Binding-site contacts:
Ligand atom N2 contacts residue GLN117 of chain 1.A at 3.7 Å.
Ligand atom C2 contacts residue ASN94 of chain 1.A at 2.5 Å.
Ligand atom C8 contacts residue ASN94 of chain 1.A at 4.3 Å.
Ligand atom C5 contacts residue ASN94 of chain 1.A at 3.7 Å.
Ligand atom C8 contacts residue GLN117 of chain 1.A at 4.0 Å.
Ligand atom C8 contacts residue TRP92 of chain 1.A at 3.2 Å (hydrophobic).
Ligand atom C3 contacts residue ASN94 of chain 1.A at 3.8 Å.
Ligand atom O7 contacts residue LEU145 of chain 1.A at 3.4 Å.
Ligand atom N2 contacts residue ASN94 of chain 1.A at 2.9 Å (h-bond).
Ligand atom C8 contacts residue LEU145 of chain 1.A at 3.7 Å (hydrophobic).
Ligand atom C4 contacts residue ASN94 of chain 1.A at 4.2 Å.
Ligand atom C1 contacts residue ASN94 of chain 1.A at 1.4 Å.
Ligand atom C7 contacts residue LEU145 of chain 1.A at 3.8 Å (hydrophobic).
Ligand atom C7 contacts residue GLN117 of chain 1.A at 4.4 Å.
Ligand atom C3 contacts residue GLN117 of chain 1.A at 4.2 Å.
Ligand atom O5 contacts residue ASN94 of chain 1.A at 2.4 Å (h-bond).
Ligand atom C7 contacts residue ASN94 of chain 1.A at 4.0 Å.
Ligand atom C2 contacts residue GLN117 of chain 1.A at 4.4 Å.

Sequence of chain 1.A:
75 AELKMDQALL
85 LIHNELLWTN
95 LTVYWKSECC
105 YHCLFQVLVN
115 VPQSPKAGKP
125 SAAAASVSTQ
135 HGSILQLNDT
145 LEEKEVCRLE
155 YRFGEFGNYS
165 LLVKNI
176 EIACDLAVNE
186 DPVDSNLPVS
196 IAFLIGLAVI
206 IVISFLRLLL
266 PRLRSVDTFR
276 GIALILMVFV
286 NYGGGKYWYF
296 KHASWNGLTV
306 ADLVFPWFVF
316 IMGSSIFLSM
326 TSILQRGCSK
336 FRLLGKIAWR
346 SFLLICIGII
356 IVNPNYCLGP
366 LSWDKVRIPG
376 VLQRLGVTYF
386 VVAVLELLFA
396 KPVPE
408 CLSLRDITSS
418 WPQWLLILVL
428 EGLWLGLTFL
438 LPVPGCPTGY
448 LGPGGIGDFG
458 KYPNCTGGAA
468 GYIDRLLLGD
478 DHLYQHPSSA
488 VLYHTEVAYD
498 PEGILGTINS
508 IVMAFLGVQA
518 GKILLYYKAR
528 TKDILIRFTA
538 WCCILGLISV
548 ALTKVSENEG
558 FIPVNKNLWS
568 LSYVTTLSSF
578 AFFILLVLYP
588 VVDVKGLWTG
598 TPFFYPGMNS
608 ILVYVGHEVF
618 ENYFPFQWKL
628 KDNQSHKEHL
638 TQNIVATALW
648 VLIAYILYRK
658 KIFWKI

The protein below binds the small molecule below.
Small molecule (SMILES): CC(=O)N[C@@H]1[C@@H](O)[C@H](O)[C@@H](CO)O[C@H]1O